A protein and the small-molecule ligand that binds it are described below.
Small molecule (SMILES): CC(=O)N[C@H]1[C@H](O[C@H]2[C@H](O)[C@@H](NC(C)=O)CO[C@@H]2CO)O[C@H](CO)[C@@H](O[C@@H]2O[C@H](CO[C@H]3O[C@H](CO)[C@@H](O)[C@H](O)[C@@H]3O)[C@@H](O)[C@H](O[C@H]3O[C@H](CO)[C@@H](O)[C@H](O)[C@@H]3O)[C@@H]2O)[C@@H]1O

Sequence of chain 1.A:
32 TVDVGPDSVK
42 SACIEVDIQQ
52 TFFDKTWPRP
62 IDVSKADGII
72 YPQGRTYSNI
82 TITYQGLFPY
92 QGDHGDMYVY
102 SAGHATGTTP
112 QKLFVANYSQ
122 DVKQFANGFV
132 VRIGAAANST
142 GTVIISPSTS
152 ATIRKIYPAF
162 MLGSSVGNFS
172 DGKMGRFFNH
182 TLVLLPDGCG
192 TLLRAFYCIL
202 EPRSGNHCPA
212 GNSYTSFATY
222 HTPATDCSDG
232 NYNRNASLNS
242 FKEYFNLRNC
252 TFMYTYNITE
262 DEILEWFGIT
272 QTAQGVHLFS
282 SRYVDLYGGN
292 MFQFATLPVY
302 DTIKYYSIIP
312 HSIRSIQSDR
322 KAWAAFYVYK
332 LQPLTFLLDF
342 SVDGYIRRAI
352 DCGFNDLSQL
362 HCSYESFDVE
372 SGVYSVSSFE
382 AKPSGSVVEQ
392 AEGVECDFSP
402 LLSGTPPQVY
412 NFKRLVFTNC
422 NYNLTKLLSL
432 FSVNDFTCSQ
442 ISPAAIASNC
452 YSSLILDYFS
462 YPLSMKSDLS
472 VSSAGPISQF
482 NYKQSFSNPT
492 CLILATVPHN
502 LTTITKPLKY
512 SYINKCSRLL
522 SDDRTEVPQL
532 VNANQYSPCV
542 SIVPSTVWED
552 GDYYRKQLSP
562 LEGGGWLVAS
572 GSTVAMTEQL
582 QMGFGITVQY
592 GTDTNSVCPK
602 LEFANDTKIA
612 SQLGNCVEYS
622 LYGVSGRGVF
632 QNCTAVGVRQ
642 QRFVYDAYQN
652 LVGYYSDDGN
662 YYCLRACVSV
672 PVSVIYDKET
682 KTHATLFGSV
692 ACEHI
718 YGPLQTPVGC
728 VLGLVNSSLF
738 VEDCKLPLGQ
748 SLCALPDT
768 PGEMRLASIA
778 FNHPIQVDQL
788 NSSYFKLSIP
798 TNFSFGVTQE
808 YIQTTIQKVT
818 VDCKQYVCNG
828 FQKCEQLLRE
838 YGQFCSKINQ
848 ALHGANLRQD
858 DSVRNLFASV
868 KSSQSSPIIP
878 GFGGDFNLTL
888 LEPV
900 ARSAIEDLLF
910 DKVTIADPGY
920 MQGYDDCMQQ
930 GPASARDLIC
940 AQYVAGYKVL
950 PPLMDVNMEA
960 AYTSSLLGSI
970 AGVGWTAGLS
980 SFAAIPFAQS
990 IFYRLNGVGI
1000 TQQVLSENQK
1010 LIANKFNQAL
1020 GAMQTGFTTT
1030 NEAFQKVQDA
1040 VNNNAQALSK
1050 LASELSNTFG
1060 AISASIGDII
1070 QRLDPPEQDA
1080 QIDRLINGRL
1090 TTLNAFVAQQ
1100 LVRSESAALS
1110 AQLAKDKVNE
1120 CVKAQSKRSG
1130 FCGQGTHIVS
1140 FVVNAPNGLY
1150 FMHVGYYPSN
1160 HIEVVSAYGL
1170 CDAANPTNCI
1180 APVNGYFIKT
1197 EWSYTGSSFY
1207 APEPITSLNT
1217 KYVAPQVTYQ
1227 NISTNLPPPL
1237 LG

Binding-site contacts:
Ligand atom C3 contacts residue ASN180 of chain 1.B at 3.8 Å.
Ligand atom O7 contacts residue ASN180 of chain 1.B at 3.6 Å.
Ligand atom C7 contacts residue SER542 of chain 1.A at 3.8 Å.
Ligand atom C2 contacts residue ASN180 of chain 1.B at 2.5 Å.
Ligand atom C3 contacts residue SER542 of chain 1.A at 3.5 Å.
Ligand atom O5 contacts residue PHE179 of chain 1.B at 3.9 Å.
Ligand atom C8 contacts residue VAL544 of chain 1.A at 4.2 Å (hydrophobic).
Ligand atom N2 contacts residue ASN180 of chain 1.B at 3.0 Å (h-bond).
Ligand atom C7 contacts residue ASN180 of chain 1.B at 3.5 Å.
Ligand atom C6 contacts residue PHE179 of chain 1.B at 3.7 Å (hydrophobic).
Ligand atom C4 contacts residue ASN180 of chain 1.B at 4.3 Å.
Ligand atom N2 contacts residue SER542 of chain 1.A at 2.9 Å (h-bond).
Ligand atom O3 contacts residue SER542 of chain 1.A at 4.0 Å.
Ligand atom C2 contacts residue SER542 of chain 1.A at 3.7 Å.
Ligand atom O5 contacts residue ASN180 of chain 1.B at 2.4 Å (h-bond).
Ligand atom C1 contacts residue SER542 of chain 1.A at 3.9 Å.
Ligand atom O6 contacts residue PHE179 of chain 1.B at 3.7 Å.
Ligand atom C5 contacts residue ASN180 of chain 1.B at 3.7 Å.
Ligand atom C8 contacts residue VAL541 of chain 1.A at 3.6 Å (hydrophobic).
Ligand atom C1 contacts residue ASN180 of chain 1.B at 1.6 Å.
Ligand atom C8 contacts residue SER542 of chain 1.A at 3.7 Å.

Sequence of chain 1.B:
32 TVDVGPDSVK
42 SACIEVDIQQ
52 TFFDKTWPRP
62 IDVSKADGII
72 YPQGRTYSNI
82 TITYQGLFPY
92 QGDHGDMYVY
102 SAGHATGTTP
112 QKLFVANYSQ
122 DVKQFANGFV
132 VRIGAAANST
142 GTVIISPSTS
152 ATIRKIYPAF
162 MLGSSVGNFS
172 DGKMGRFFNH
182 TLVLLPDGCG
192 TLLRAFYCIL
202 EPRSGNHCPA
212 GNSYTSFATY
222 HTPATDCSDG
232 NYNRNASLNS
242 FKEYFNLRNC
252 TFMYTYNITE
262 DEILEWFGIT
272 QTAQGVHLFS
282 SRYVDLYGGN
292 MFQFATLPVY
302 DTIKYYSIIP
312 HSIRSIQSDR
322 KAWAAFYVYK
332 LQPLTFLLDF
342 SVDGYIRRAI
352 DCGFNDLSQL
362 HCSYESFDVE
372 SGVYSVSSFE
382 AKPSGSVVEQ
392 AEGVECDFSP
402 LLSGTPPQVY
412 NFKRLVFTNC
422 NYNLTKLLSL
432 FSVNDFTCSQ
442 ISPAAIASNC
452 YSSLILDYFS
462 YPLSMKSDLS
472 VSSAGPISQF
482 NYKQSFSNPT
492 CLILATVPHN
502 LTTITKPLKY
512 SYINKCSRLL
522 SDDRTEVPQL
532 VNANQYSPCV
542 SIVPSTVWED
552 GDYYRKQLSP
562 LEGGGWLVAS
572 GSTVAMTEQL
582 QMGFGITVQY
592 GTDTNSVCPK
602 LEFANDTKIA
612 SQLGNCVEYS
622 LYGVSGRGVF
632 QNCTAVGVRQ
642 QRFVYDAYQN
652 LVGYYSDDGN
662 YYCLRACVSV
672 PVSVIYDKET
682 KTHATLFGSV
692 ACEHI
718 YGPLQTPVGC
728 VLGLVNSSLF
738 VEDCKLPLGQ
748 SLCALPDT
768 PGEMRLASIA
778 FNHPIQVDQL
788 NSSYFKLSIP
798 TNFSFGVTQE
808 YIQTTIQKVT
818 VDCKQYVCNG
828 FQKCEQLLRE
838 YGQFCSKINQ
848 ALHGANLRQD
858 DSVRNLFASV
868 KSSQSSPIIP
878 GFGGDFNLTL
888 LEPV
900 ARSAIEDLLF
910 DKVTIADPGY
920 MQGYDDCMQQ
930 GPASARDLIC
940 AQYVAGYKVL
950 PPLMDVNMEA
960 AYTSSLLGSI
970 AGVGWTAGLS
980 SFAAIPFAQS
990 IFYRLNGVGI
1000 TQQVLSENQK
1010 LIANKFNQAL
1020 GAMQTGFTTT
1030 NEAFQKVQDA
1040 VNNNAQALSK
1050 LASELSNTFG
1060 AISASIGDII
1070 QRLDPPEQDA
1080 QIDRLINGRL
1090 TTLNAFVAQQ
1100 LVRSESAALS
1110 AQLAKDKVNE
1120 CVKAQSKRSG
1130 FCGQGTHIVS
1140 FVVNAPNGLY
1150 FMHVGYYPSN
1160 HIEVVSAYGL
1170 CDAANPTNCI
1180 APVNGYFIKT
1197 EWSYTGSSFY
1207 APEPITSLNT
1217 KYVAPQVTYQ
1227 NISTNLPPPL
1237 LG